Sequence of chain 1.A:
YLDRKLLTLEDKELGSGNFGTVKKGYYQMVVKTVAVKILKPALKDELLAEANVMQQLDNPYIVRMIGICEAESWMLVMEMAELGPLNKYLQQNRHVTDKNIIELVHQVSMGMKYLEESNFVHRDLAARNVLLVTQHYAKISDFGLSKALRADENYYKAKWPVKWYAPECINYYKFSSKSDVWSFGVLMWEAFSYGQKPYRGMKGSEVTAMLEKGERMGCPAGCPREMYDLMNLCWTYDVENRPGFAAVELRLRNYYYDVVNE

This small molecule binds to this protein.
Small molecule (SMILES): N[C@H]1CCCC[C@H]1Nc1cc2nc[nH]c(=O)c2c(Nc2cccc3cc[nH]c23)n1

Binding-site contacts:
Ligand atom C7 contacts residue ASP160 of chain 1.A at 3.6 Å.
Ligand atom N1 contacts residue ASP160 of chain 1.A at 2.9 Å (salt-bridge).
Ligand atom C15 contacts residue PRO103 of chain 1.A at 3.3 Å (hydrophobic).
Ligand atom C12 contacts residue LEU149 of chain 1.A at 3.6 Å (hydrophobic).
Ligand atom O contacts residue ALA99 of chain 1.A at 3.0 Å (h-bond).
Ligand atom C10 contacts residue LEU149 of chain 1.A at 3.3 Å (hydrophobic).
Ligand atom N contacts residue ASP160 of chain 1.A at 2.9 Å (salt-bridge).
Ligand atom N5 contacts residue ALA99 of chain 1.A at 3.0 Å (h-bond).
Ligand atom C19 contacts residue GLY102 of chain 1.A at 3.7 Å.
Ligand atom C17 contacts residue GLY102 of chain 1.A at 3.7 Å.
Ligand atom C14 contacts residue PRO103 of chain 1.A at 3.6 Å (hydrophobic).
Ligand atom C10 contacts residue ALA48 of chain 1.A at 3.3 Å (hydrophobic).
Ligand atom C11 contacts residue VAL81 of chain 1.A at 3.4 Å (hydrophobic).
Ligand atom C1 contacts residue PRO103 of chain 1.A at 3.8 Å (hydrophobic).
Ligand atom C19 contacts residue GLU100 of chain 1.A at 3.5 Å.
Ligand atom N2 contacts residue ALA48 of chain 1.A at 3.4 Å.
Ligand atom C15 contacts residue LEU25 of chain 1.A at 3.7 Å (hydrophobic).
Ligand atom O contacts residue MET98 of chain 1.A at 3.7 Å.
Ligand atom C3 contacts residue SER27 of chain 1.A at 3.4 Å.
Ligand atom N3 contacts residue MET96 of chain 1.A at 3.5 Å.
Ligand atom C20 contacts residue GLY102 of chain 1.A at 3.7 Å.
Ligand atom C9 contacts residue LEU149 of chain 1.A at 3.1 Å (hydrophobic).
Ligand atom N2 contacts residue LEU149 of chain 1.A at 3.6 Å.
Ligand atom C19 contacts residue ALA99 of chain 1.A at 3.4 Å (hydrophobic).
Ligand atom C4 contacts residue ASP160 of chain 1.A at 3.6 Å.
Ligand atom C16 contacts residue LEU25 of chain 1.A at 3.8 Å (hydrophobic).
Ligand atom C8 contacts residue LEU149 of chain 1.A at 3.4 Å (hydrophobic).
Ligand atom C18 contacts residue GLY102 of chain 1.A at 3.6 Å.
Ligand atom N contacts residue ASN147 of chain 1.A at 3.1 Å (h-bond).
Ligand atom C11 contacts residue MET96 of chain 1.A at 3.8 Å (hydrophobic).
Ligand atom C contacts residue ARG146 of chain 1.A at 3.6 Å.
Ligand atom C6 contacts residue ASP160 of chain 1.A at 3.6 Å.
Ligand atom N5 contacts residue GLY102 of chain 1.A at 3.7 Å.
Ligand atom C11 contacts residue GLU97 of chain 1.A at 3.4 Å.
Ligand atom O contacts residue LEU149 of chain 1.A at 3.8 Å.
Ligand atom C16 contacts residue PRO103 of chain 1.A at 3.4 Å (hydrophobic).
Ligand atom N2 contacts residue GLU97 of chain 1.A at 2.7 Å (salt-bridge).
Ligand atom O contacts residue ALA48 of chain 1.A at 3.4 Å.
Ligand atom N5 contacts residue MET98 of chain 1.A at 3.8 Å.
Ligand atom N contacts residue ARG146 of chain 1.A at 2.9 Å (salt-bridge).